Sequence of chain 1.B:
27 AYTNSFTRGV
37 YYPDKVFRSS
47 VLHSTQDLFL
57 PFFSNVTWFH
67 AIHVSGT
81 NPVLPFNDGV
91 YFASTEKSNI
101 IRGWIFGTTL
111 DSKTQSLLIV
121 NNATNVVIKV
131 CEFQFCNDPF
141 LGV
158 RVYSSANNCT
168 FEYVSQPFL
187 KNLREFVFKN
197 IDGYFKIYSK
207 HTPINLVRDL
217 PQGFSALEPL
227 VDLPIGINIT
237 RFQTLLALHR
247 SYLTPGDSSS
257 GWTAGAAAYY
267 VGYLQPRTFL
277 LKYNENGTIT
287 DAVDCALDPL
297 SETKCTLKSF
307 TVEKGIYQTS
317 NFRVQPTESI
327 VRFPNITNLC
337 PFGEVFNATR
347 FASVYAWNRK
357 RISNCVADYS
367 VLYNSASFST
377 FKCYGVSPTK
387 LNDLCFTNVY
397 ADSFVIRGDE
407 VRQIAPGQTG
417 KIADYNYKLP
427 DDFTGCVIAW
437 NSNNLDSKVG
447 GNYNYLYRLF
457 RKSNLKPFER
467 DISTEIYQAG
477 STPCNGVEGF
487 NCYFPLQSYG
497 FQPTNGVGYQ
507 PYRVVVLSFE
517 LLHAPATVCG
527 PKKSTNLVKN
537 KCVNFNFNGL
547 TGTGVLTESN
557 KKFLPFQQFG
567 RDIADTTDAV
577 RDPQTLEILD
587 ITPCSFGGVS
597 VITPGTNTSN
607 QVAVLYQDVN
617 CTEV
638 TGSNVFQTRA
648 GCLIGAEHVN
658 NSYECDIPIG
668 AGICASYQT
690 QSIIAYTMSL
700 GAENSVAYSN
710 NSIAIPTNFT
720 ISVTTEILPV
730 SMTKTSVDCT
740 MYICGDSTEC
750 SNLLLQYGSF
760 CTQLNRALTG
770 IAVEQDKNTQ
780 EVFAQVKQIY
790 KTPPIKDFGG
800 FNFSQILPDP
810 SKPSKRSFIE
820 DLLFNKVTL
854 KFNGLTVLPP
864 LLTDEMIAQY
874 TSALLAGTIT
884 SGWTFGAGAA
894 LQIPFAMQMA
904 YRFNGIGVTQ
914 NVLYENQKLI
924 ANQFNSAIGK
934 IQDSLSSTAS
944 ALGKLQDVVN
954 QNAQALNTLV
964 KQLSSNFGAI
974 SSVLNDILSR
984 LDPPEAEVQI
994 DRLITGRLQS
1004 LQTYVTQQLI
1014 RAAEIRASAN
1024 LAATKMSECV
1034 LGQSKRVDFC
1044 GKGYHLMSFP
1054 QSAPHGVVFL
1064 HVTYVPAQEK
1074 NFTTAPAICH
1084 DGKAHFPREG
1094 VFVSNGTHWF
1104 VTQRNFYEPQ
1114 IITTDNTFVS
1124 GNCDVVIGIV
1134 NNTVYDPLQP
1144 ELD

This small molecule binds to this protein.
Small molecule (SMILES): CC(=O)N[C@@H]1[C@@H](O)[C@H](O)[C@@H](CO)O[C@H]1O

Binding-site contacts:
Ligand atom N2 contacts residue ASN603 of chain 1.B at 2.9 Å (h-bond).
Ligand atom C3 contacts residue ASN603 of chain 1.B at 3.8 Å.
Ligand atom C4 contacts residue ASN603 of chain 1.B at 4.2 Å.
Ligand atom O5 contacts residue ASN603 of chain 1.B at 2.4 Å (h-bond).
Ligand atom C1 contacts residue ASN603 of chain 1.B at 1.4 Å.
Ligand atom O7 contacts residue ASN603 of chain 1.B at 4.3 Å.
Ligand atom C5 contacts residue ASN603 of chain 1.B at 3.7 Å.
Ligand atom C2 contacts residue ASN603 of chain 1.B at 2.5 Å.
Ligand atom C7 contacts residue ASN603 of chain 1.B at 3.8 Å.